Sequence of chain 46.E:
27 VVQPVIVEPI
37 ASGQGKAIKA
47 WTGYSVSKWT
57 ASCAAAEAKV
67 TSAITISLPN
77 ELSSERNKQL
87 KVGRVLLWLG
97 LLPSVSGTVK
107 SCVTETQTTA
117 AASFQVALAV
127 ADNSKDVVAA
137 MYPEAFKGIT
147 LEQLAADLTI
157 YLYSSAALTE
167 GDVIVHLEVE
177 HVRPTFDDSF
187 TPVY

Sequence of chain 46.D:
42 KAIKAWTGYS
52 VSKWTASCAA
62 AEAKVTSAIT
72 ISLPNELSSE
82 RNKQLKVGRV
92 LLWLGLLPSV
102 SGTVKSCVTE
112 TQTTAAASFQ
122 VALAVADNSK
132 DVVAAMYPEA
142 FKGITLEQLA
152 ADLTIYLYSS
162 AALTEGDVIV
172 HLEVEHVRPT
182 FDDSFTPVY

This protein binds this small molecule.
Small molecule (SMILES): Nc1ncnc2c1ncn2[C@@H]1O[C@H](COO[C@@H]2C[C@@H](CO[P](=O)(O)O[C@H]3[C@@H](O)[C@H](n4cnc5c(N)ncnc54)O[C@@H]3COP(=O)=O)O[C@H]2n2ccc(=O)[nH]c2=O)[C@@H](OOP(O)OC[C@H]2O[C@@H](n3ccc(=O)[nH]c3=O)[C@H](O)[C@@H]2O)[C@H]1O.Op1oo1

Binding-site contacts:
Ligand atom O4' contacts residue TRP47 of chain 46.D at 4.1 Å.
Ligand atom N1 contacts residue THR48 of chain 46.D at 4.0 Å.
Ligand atom C5 contacts residue TRP47 of chain 46.D at 3.8 Å (hydrophobic).
Ligand atom C8 contacts residue TRP47 of chain 46.D at 3.8 Å (hydrophobic).
Ligand atom C4 contacts residue TRP47 of chain 46.D at 3.9 Å (hydrophobic).
Ligand atom OP2 contacts residue VAL178 of chain 46.E at 4.5 Å.
Ligand atom O4' contacts residue LYS143 of chain 46.D at 4.1 Å.
Ligand atom N7 contacts residue TRP47 of chain 46.D at 3.7 Å.
Ligand atom N6 contacts residue THR48 of chain 46.D at 3.3 Å (h-bond).
Ligand atom C1' contacts residue TRP47 of chain 46.D at 4.3 Å (hydrophobic).
Ligand atom N9 contacts residue TRP47 of chain 46.D at 3.9 Å.
Ligand atom N3 contacts residue TRP47 of chain 46.D at 4.1 Å.
Ligand atom N6 contacts residue TRP47 of chain 46.D at 3.8 Å.
Ligand atom C5' contacts residue VAL178 of chain 46.E at 4.5 Å (hydrophobic).
Ligand atom C6 contacts residue THR48 of chain 46.D at 4.2 Å.
Ligand atom C2 contacts residue TRP47 of chain 46.D at 4.2 Å (hydrophobic).
Ligand atom OP2 contacts residue GLY49 of chain 46.E at 4.2 Å.
Ligand atom N1 contacts residue TRP47 of chain 46.D at 4.3 Å.
Ligand atom C6 contacts residue TRP47 of chain 46.D at 3.9 Å (hydrophobic).
Ligand atom N6 contacts residue TYR50 of chain 46.D at 4.2 Å.